The protein below binds the small molecule below.
Small molecule (SMILES): CCC[C@@]1(CCc2ccccc2)CC(O)=C([C@H](CC)c2cccc(NS(=O)(=O)c3ccc(C(F)(F)F)cn3)c2)C(=O)O1

Binding-site contacts:
Ligand atom C15 contacts residue LEU23 of chain 1.A at 3.6 Å (hydrophobic).
Ligand atom C4 contacts residue ASP25 of chain 1.B at 3.4 Å.
Ligand atom C2 contacts residue ILE50 of chain 1.B at 3.7 Å (hydrophobic).
Ligand atom C22 contacts residue ILE84 of chain 1.B at 3.6 Å (hydrophobic).
Ligand atom C22 contacts residue ASP25 of chain 1.B at 3.6 Å.
Ligand atom C24 contacts residue ALA28 of chain 1.A at 3.7 Å (hydrophobic).
Ligand atom O7 contacts residue GLY49 of chain 1.B at 3.5 Å.
Ligand atom O31 contacts residue ILE47 of chain 1.A at 3.7 Å.
Ligand atom O7 contacts residue ILE50 of chain 1.B at 3.0 Å (h-bond).
Ligand atom C4 contacts residue ASP25 of chain 1.A at 3.2 Å.
Ligand atom O32 contacts residue ASP30 of chain 1.A at 3.2 Å (salt-bridge).
Ligand atom C25 contacts residue ALA28 of chain 1.A at 3.4 Å (hydrophobic).
Ligand atom N28 contacts residue GLY48 of chain 1.A at 3.0 Å (h-bond).
Ligand atom C29 contacts residue GLY48 of chain 1.A at 3.2 Å.
Ligand atom O1 contacts residue ILE50 of chain 1.B at 3.7 Å.
Ligand atom C35 contacts residue GLY27 of chain 1.A at 3.2 Å.
Ligand atom O8 contacts residue ASP25 of chain 1.A at 2.5 Å (salt-bridge).
Ligand atom C33 contacts residue GLY48 of chain 1.A at 3.7 Å.
Ligand atom F40 contacts residue LEU23 of chain 1.B at 3.7 Å.
Ligand atom F40 contacts residue THR82 of chain 1.B at 3.6 Å.
Ligand atom C35 contacts residue ASP29 of chain 1.A at 3.7 Å.
Ligand atom F41 contacts residue ARG8 of chain 1.B at 3.3 Å.
Ligand atom F41 contacts residue LEU23 of chain 1.B at 3.4 Å.
Ligand atom O31 contacts residue ASP30 of chain 1.A at 3.7 Å.
Ligand atom C36 contacts residue ARG8 of chain 1.B at 3.5 Å.
Ligand atom C27 contacts residue GLY48 of chain 1.A at 3.5 Å.
Ligand atom C29 contacts residue ILE50 of chain 1.B at 3.6 Å (hydrophobic).
Ligand atom O1 contacts residue GLY49 of chain 1.B at 3.3 Å.
Ligand atom O7 contacts residue ILE50 of chain 1.A at 2.9 Å (h-bond).
Ligand atom C37 contacts residue ARG8 of chain 1.B at 3.6 Å.
Ligand atom C5 contacts residue ASP25 of chain 1.A at 3.3 Å.
Ligand atom C33 contacts residue ASP29 of chain 1.A at 3.6 Å.
Ligand atom C12 contacts residue GLY27 of chain 1.B at 3.5 Å.
Ligand atom C27 contacts residue ILE50 of chain 1.B at 3.4 Å (hydrophobic).
Ligand atom O32 contacts residue ASP29 of chain 1.A at 3.4 Å (salt-bridge).
Ligand atom C38 contacts residue GLY48 of chain 1.A at 3.1 Å.
Ligand atom O8 contacts residue ASP25 of chain 1.B at 2.6 Å (salt-bridge).
Ligand atom N34 contacts residue ASP29 of chain 1.A at 3.2 Å (salt-bridge).
Ligand atom F42 contacts residue ARG8 of chain 1.B at 3.4 Å.
Ligand atom C39 contacts residue ARG8 of chain 1.B at 3.7 Å.

Sequence of chain 1.A:
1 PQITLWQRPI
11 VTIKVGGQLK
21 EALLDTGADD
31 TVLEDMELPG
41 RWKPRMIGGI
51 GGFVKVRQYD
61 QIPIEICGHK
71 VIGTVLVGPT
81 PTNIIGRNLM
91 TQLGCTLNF

Sequence of chain 1.B:
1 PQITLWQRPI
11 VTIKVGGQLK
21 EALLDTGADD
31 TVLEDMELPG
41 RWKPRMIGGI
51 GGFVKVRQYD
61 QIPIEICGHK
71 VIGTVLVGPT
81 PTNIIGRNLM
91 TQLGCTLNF